Sequence of chain 2.A:
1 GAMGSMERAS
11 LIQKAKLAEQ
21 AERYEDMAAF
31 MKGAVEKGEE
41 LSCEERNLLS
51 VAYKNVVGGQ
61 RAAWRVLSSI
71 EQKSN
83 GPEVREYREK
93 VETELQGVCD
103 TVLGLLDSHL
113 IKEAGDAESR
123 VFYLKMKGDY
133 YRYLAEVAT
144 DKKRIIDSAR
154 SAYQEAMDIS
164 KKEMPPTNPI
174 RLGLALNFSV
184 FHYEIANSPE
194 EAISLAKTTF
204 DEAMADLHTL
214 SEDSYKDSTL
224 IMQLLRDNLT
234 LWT

Binding-site contacts:
Ligand atom O22 contacts residue LEU232 of chain 2.A at 3.8 Å.
Ligand atom C04 contacts residue THR236 of chain 2.A at 4.0 Å.
Ligand atom C24 contacts residue LEU232 of chain 2.A at 4.4 Å (hydrophobic).
Ligand atom C21 contacts residue LEU232 of chain 2.A at 3.8 Å (hydrophobic).
Ligand atom N01 contacts residue ILE196 of chain 2.A at 4.1 Å.
Ligand atom N01 contacts residue THR236 of chain 2.A at 4.1 Å.
Ligand atom O22 contacts residue LYS200 of chain 2.A at 4.5 Å.
Ligand atom C21 contacts residue ARG229 of chain 2.A at 3.5 Å.
Ligand atom C20 contacts residue ARG229 of chain 2.A at 3.4 Å.
Ligand atom C19 contacts residue LEU232 of chain 2.A at 3.9 Å (hydrophobic).
Ligand atom C02 contacts residue ILE196 of chain 2.A at 4.1 Å (hydrophobic).
Ligand atom S27 contacts residue THR236 of chain 2.A at 4.0 Å.
Ligand atom C25 contacts residue LYS200 of chain 2.A at 3.4 Å.
Ligand atom C24 contacts residue LYS200 of chain 2.A at 3.2 Å.
Ligand atom C18 contacts residue LEU232 of chain 2.A at 4.1 Å (hydrophobic).
Ligand atom C23 contacts residue LYS200 of chain 2.A at 4.3 Å.
Ligand atom C13 contacts residue THR236 of chain 2.A at 4.3 Å.
Ligand atom O26 contacts residue LYS200 of chain 2.A at 4.2 Å.
Ligand atom C20 contacts residue LEU232 of chain 2.A at 3.8 Å (hydrophobic).
Ligand atom N15 contacts residue THR236 of chain 2.A at 3.8 Å.
Ligand atom C21 contacts residue PHE203 of chain 2.A at 3.6 Å (hydrophobic).
Ligand atom O22 contacts residue PHE203 of chain 2.A at 3.3 Å.
Ligand atom C23 contacts residue LEU232 of chain 2.A at 3.8 Å (hydrophobic).
Ligand atom C02 contacts residue THR236 of chain 2.A at 4.0 Å.
Ligand atom N03 contacts residue ILE196 of chain 2.A at 3.7 Å.

A small-molecule ligand and the protein it binds are described below.
Small molecule (SMILES): [H]/N=C(\N)c1cc(-c2ccccc2)c(CNC(=O)c2ccc3c(c2)CCO3)s1